Binding-site contacts:
Ligand atom O09 contacts residue GLU141 of chain 2.A at 2.8 Å (salt-bridge).
Ligand atom C19 contacts residue GLN139 of chain 2.A at 3.8 Å.
Ligand atom C27 contacts residue THR95 of chain 1.A at 3.7 Å.
Ligand atom C02 contacts residue THR145 of chain 2.A at 3.8 Å.
Ligand atom C04 contacts residue GLN66 of chain 1.A at 3.8 Å.
Ligand atom N22 contacts residue THR96 of chain 1.A at 3.9 Å.
Ligand atom O05 contacts residue THR145 of chain 2.A at 3.5 Å (h-bond).
Ligand atom O08 contacts residue THR145 of chain 2.A at 2.9 Å (h-bond).
Ligand atom O16 contacts residue ALA99 of chain 1.A at 3.9 Å.
Ligand atom C32 contacts residue GLN66 of chain 1.A at 4.0 Å.
Ligand atom C14 contacts residue THR96 of chain 1.A at 3.9 Å.
Ligand atom C17 contacts residue LEU73 of chain 1.A at 3.8 Å (hydrophobic).
Ligand atom C17 contacts residue TRP103 of chain 1.A at 3.8 Å (hydrophobic).
Ligand atom C33 contacts residue HIS142 of chain 2.A at 3.8 Å.
Ligand atom C14 contacts residue ALA100 of chain 1.A at 3.6 Å (hydrophobic).
Ligand atom C01 contacts residue TYR70 of chain 1.A at 4.0 Å (hydrophobic).
Ligand atom C24 contacts residue THR96 of chain 1.A at 4.0 Å.
Ligand atom O16 contacts residue LEU73 of chain 1.A at 3.7 Å.
Ligand atom C33 contacts residue GLU141 of chain 2.A at 3.5 Å.
Ligand atom O08 contacts residue ALA140 of chain 2.A at 4.0 Å.
Ligand atom O08 contacts residue HIS142 of chain 2.A at 2.8 Å (h-bond).
Ligand atom C14 contacts residue ALA99 of chain 1.A at 3.8 Å (hydrophobic).
Ligand atom C32 contacts residue GLU141 of chain 2.A at 3.8 Å.
Ligand atom C07 contacts residue THR145 of chain 2.A at 3.5 Å.
Ligand atom C03 contacts residue THR145 of chain 2.A at 3.3 Å.
Ligand atom O05 contacts residue HIS142 of chain 2.A at 3.5 Å.
Ligand atom O08 contacts residue GLU141 of chain 2.A at 3.4 Å (salt-bridge).
Ligand atom O16 contacts residue ALA100 of chain 1.A at 3.8 Å.
Ligand atom C25 contacts residue THR96 of chain 1.A at 3.3 Å.
Ligand atom C06 contacts residue THR145 of chain 2.A at 3.7 Å.
Ligand atom O16 contacts residue TRP103 of chain 1.A at 3.9 Å.
Ligand atom C13 contacts residue THR96 of chain 1.A at 3.8 Å.
Ligand atom C18 contacts residue MET149 of chain 2.A at 3.5 Å (hydrophobic).
Ligand atom C07 contacts residue GLU141 of chain 2.A at 3.5 Å.
Ligand atom C34 contacts residue HIS142 of chain 2.A at 3.8 Å.
Ligand atom C23 contacts residue THR96 of chain 1.A at 3.8 Å.
Ligand atom C01 contacts residue GLN66 of chain 1.A at 3.8 Å.
Ligand atom C07 contacts residue HIS142 of chain 2.A at 3.8 Å.
Ligand atom O09 contacts residue ALA140 of chain 2.A at 3.4 Å.
Ligand atom C26 contacts residue THR95 of chain 1.A at 3.4 Å.

Sequence of chain 1.A:
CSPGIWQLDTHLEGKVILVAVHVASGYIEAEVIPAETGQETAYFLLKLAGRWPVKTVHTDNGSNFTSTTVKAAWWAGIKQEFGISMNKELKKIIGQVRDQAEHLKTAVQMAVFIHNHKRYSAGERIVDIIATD

A small-molecule ligand and the protein it binds are described below.
Small molecule (SMILES): CC(C)(C)O[C@H](C(=O)O)c1c(-c2ccc3c(c2)CCCO3)nc(-c2ccccc2)c2ccccc12

Sequence of chain 2.A:
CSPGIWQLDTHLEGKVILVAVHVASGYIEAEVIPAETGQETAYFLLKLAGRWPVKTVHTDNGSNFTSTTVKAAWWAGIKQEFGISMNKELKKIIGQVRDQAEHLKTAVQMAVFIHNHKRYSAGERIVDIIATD